Binding-site contacts:
Ligand atom N4 contacts residue VAL54 of chain 3.B at 3.6 Å (h-bond).
Ligand atom C5 contacts residue TYR56 of chain 3.B at 3.5 Å (hydrophobic).
Ligand atom N13 contacts residue SER53 of chain 3.B at 3.3 Å (h-bond).
Ligand atom O22 contacts residue TYR56 of chain 3.B at 2.9 Å (h-bond).
Ligand atom O21 contacts residue VAL20 of chain 2.B at 2.9 Å (h-bond).
Ligand atom N4 contacts residue ASN55 of chain 3.B at 3.6 Å.
Ligand atom O24 contacts residue PHE21 of chain 2.B at 3.1 Å.
Ligand atom N2 contacts residue GLU76 of chain 2.B at 2.9 Å (salt-bridge).
Ligand atom C16 contacts residue GLU24 of chain 2.B at 3.5 Å.
Ligand atom O11 contacts residue TYR56 of chain 3.B at 3.5 Å (h-bond).
Ligand atom N13 contacts residue GLU76 of chain 2.B at 2.7 Å (salt-bridge).
Ligand atom O22 contacts residue GLU24 of chain 2.B at 3.7 Å.
Ligand atom O11 contacts residue GLU76 of chain 2.B at 3.6 Å (salt-bridge).
Ligand atom C3 contacts residue TYR56 of chain 3.B at 3.5 Å (hydrophobic).
Ligand atom C26 contacts residue PRO106 of chain 2.B at 3.7 Å (hydrophobic).
Ligand atom O22 contacts residue LYS102 of chain 2.B at 2.6 Å (salt-bridge).
Ligand atom C1 contacts residue GLU76 of chain 2.B at 3.6 Å.
Ligand atom O21 contacts residue LYS102 of chain 2.B at 3.1 Å (salt-bridge).
Ligand atom N9 contacts residue VAL20 of chain 2.B at 3.7 Å.
Ligand atom C7 contacts residue ASN55 of chain 3.B at 3.7 Å.
Ligand atom N4 contacts residue LEU50 of chain 3.B at 3.5 Å.
Ligand atom O11 contacts residue VAL75 of chain 2.B at 3.0 Å (h-bond).
Ligand atom C3 contacts residue GLU76 of chain 2.B at 3.5 Å.
Ligand atom O21 contacts residue GLU24 of chain 2.B at 2.6 Å (salt-bridge).
Ligand atom C28 contacts residue PRO106 of chain 2.B at 3.7 Å (hydrophobic).
Ligand atom N9 contacts residue TYR56 of chain 3.B at 3.1 Å (h-bond).
Ligand atom N6 contacts residue TYR56 of chain 3.B at 3.6 Å.
Ligand atom C10 contacts residue TYR56 of chain 3.B at 3.2 Å (hydrophobic).
Ligand atom C26 contacts residue LYS102 of chain 2.B at 3.4 Å.
Ligand atom C3 contacts residue VAL54 of chain 3.B at 3.7 Å (hydrophobic).
Ligand atom C7 contacts residue TYR56 of chain 3.B at 3.7 Å (hydrophobic).
Ligand atom C26 contacts residue GLU24 of chain 2.B at 3.6 Å.
Ligand atom N6 contacts residue ASN55 of chain 3.B at 3.1 Å (h-bond).
Ligand atom N13 contacts residue VAL54 of chain 3.B at 2.9 Å (h-bond).
Ligand atom N2 contacts residue TYR56 of chain 3.B at 3.4 Å.
Ligand atom C3 contacts residue LEU50 of chain 3.B at 3.6 Å (hydrophobic).
Ligand atom C1 contacts residue TYR56 of chain 3.B at 3.4 Å (hydrophobic).
Ligand atom O11 contacts residue LEU74 of chain 2.B at 3.4 Å.
Ligand atom C8 contacts residue TYR56 of chain 3.B at 3.7 Å (hydrophobic).
Ligand atom N4 contacts residue TYR56 of chain 3.B at 3.4 Å (h-bond).

This small molecule binds to this protein.
Small molecule (SMILES): Nc1nc2ncc([C@H](O)[C@H](O)CO)nc2c(=O)[nH]1

Sequence of chain 2.B:
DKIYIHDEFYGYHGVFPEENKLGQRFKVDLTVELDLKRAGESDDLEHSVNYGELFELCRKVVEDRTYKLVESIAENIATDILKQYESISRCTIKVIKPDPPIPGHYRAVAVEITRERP

Sequence of chain 3.B:
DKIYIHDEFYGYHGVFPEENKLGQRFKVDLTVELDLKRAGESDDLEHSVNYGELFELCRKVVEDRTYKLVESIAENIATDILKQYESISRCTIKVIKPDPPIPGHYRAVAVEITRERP